The protein below binds the small molecule below.
Small molecule (SMILES): CC1(N)CCN(c2cnc(-c3cccc(Cl)c3Cl)c(N)n2)CC1

Sequence of chain 1.B:
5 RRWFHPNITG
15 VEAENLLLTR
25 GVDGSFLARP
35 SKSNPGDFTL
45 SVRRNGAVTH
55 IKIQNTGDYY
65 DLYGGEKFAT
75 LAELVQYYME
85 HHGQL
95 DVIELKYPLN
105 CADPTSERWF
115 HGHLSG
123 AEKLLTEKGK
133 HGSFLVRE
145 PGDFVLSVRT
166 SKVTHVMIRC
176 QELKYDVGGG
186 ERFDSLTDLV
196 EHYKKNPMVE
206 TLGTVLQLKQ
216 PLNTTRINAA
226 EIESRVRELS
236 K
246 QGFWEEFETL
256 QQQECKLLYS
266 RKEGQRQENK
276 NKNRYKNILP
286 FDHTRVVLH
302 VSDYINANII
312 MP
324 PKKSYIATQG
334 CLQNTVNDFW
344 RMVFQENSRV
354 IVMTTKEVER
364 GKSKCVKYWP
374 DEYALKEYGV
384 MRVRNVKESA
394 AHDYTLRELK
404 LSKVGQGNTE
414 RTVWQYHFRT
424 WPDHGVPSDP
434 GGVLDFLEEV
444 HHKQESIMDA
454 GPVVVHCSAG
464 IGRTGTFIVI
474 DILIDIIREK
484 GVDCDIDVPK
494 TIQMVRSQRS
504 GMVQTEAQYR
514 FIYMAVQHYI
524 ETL

Binding-site contacts:
Ligand atom C23 contacts residue PHE114 of chain 1.B at 3.5 Å (hydrophobic).
Ligand atom C4 contacts residue THR254 of chain 1.B at 3.8 Å.
Ligand atom C11 contacts residue THR254 of chain 1.B at 3.4 Å.
Ligand atom N7 contacts residue LEU255 of chain 1.B at 3.7 Å.
Ligand atom CL2 contacts residue GLN258 of chain 1.B at 3.6 Å.
Ligand atom C14 contacts residue THR219 of chain 1.B at 3.4 Å.
Ligand atom N22 contacts residue GLU250 of chain 1.B at 3.5 Å (salt-bridge).
Ligand atom N7 contacts residue PRO492 of chain 1.B at 3.6 Å.
Ligand atom C17 contacts residue LYS493 of chain 1.B at 3.6 Å.
Ligand atom C12 contacts residue PHE114 of chain 1.B at 3.3 Å (hydrophobic).
Ligand atom N22 contacts residue THR109 of chain 1.B at 3.1 Å (h-bond).
Ligand atom C18 contacts residue PRO492 of chain 1.B at 3.8 Å (hydrophobic).
Ligand atom C17 contacts residue PRO492 of chain 1.B at 3.7 Å (hydrophobic).
Ligand atom C6 contacts residue THR254 of chain 1.B at 3.7 Å.
Ligand atom N5 contacts residue THR254 of chain 1.B at 3.4 Å.
Ligand atom N22 contacts residue GLU111 of chain 1.B at 3.3 Å (salt-bridge).
Ligand atom C14 contacts residue ARG112 of chain 1.B at 3.6 Å.
Ligand atom C18 contacts residue LYS493 of chain 1.B at 3.4 Å.
Ligand atom CL2 contacts residue LEU255 of chain 1.B at 3.8 Å.
Ligand atom C23 contacts residue GLU250 of chain 1.B at 3.7 Å.
Ligand atom C19 contacts residue PRO492 of chain 1.B at 3.5 Å (hydrophobic).
Ligand atom CL1 contacts residue GLN258 of chain 1.B at 3.5 Å.
Ligand atom CL1 contacts residue LEU255 of chain 1.B at 3.6 Å.
Ligand atom CL2 contacts residue GLN496 of chain 1.B at 3.6 Å.
Ligand atom N5 contacts residue THR220 of chain 1.B at 3.7 Å.
Ligand atom C6 contacts residue THR220 of chain 1.B at 3.8 Å.
Ligand atom CL1 contacts residue THR254 of chain 1.B at 3.3 Å.
Ligand atom N22 contacts residue PHE114 of chain 1.B at 2.7 Å (h-bond).
Ligand atom CL1 contacts residue ARG112 of chain 1.B at 3.5 Å.
Ligand atom C1 contacts residue THR220 of chain 1.B at 3.9 Å.
Ligand atom C4 contacts residue THR220 of chain 1.B at 3.7 Å.
Ligand atom C8 contacts residue PRO492 of chain 1.B at 3.7 Å (hydrophobic).
Ligand atom N5 contacts residue GLU251 of chain 1.B at 3.7 Å.
Ligand atom C13 contacts residue GLU111 of chain 1.B at 3.6 Å.
Ligand atom C3 contacts residue THR220 of chain 1.B at 3.8 Å.
Ligand atom C13 contacts residue PHE114 of chain 1.B at 3.3 Å (hydrophobic).
Ligand atom N2 contacts residue ARG112 of chain 1.B at 3.7 Å.
Ligand atom N7 contacts residue GLU251 of chain 1.B at 2.9 Å (salt-bridge).
Ligand atom C13 contacts residue ARG112 of chain 1.B at 3.4 Å.
Ligand atom C19 contacts residue THR220 of chain 1.B at 3.4 Å.